This protein binds this small molecule.
Small molecule (SMILES): CC(=O)N[C@@H]1[C@@H](O)[C@H](O)[C@@H](CO)O[C@H]1O

Binding-site contacts:
Ligand atom C3 contacts residue ASN330 of chain 1.C at 3.8 Å.
Ligand atom O5 contacts residue ASN330 of chain 1.C at 2.4 Å (h-bond).
Ligand atom C2 contacts residue ASN330 of chain 1.C at 2.5 Å.
Ligand atom N2 contacts residue ASN330 of chain 1.C at 2.9 Å (h-bond).
Ligand atom C7 contacts residue ASN330 of chain 1.C at 3.9 Å.
Ligand atom C4 contacts residue ASN330 of chain 1.C at 4.2 Å.
Ligand atom C5 contacts residue ASN330 of chain 1.C at 3.7 Å.
Ligand atom O7 contacts residue ASN330 of chain 1.C at 4.4 Å.
Ligand atom C1 contacts residue ASN330 of chain 1.C at 1.4 Å.

Sequence of chain 1.C:
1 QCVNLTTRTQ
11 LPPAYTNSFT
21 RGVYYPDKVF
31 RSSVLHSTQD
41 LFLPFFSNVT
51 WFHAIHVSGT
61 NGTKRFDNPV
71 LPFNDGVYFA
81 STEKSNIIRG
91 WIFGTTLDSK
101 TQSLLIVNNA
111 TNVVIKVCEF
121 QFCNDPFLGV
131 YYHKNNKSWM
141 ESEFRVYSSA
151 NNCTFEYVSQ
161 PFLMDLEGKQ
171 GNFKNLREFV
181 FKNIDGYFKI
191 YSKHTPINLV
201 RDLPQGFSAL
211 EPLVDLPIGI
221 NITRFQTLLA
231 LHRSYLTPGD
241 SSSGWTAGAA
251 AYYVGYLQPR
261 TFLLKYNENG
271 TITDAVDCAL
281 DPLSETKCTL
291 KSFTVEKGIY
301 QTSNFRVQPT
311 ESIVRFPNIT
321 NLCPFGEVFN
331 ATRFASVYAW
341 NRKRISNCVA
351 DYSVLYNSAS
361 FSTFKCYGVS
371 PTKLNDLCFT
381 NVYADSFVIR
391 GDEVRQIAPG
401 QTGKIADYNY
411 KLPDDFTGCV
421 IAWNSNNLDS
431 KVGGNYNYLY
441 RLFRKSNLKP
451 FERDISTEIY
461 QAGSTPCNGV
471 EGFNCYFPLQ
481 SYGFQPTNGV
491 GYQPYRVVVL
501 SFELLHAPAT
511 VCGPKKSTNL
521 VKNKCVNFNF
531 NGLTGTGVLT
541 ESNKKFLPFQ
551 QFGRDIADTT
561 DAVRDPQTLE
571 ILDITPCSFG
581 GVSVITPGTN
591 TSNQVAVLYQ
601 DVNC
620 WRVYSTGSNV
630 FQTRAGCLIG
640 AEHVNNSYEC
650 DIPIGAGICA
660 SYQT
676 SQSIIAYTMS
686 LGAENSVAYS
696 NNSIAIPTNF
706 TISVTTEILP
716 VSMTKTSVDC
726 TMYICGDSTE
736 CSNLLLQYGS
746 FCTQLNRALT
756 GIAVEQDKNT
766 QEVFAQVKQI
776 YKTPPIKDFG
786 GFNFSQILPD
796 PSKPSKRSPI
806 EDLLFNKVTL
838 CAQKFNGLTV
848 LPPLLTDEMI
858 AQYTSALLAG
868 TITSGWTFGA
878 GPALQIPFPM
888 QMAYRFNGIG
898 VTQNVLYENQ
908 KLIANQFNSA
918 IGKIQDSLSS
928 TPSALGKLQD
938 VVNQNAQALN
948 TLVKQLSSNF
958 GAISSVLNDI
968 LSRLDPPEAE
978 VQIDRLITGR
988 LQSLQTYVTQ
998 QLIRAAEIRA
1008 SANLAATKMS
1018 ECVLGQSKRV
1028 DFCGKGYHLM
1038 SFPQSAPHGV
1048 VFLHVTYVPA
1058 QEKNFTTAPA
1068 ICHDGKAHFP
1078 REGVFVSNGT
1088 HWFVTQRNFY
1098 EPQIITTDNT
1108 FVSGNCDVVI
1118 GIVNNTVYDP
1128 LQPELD